Sequence of chain 1.C:
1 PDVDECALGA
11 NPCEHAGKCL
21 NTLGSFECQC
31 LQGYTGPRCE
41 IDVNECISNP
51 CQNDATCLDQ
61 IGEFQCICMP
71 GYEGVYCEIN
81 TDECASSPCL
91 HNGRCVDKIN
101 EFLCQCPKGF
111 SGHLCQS

A protein and the small-molecule ligand that binds it are described below.
Small molecule (SMILES): OC[C@H]1O[C@@H](O)[C@H](O)[C@@H](O)[C@@H]1O

Binding-site contacts:
Ligand atom O3 contacts residue GLU83 of chain 1.C at 3.0 Å (salt-bridge).
Ligand atom C1 contacts residue SER86 of chain 1.C at 1.4 Å.
Ligand atom C4 contacts residue GLU83 of chain 1.C at 4.4 Å.
Ligand atom O5 contacts residue PRO88 of chain 1.C at 4.1 Å.
Ligand atom C2 contacts residue GLU83 of chain 1.C at 3.1 Å.
Ligand atom C2 contacts residue SER86 of chain 1.C at 2.4 Å.
Ligand atom O2 contacts residue ALA85 of chain 1.C at 4.3 Å.
Ligand atom C5 contacts residue SER86 of chain 1.C at 3.6 Å.
Ligand atom C3 contacts residue GLU83 of chain 1.C at 3.7 Å.
Ligand atom O2 contacts residue SER86 of chain 1.C at 3.0 Å (h-bond).
Ligand atom C1 contacts residue GLU83 of chain 1.C at 4.4 Å.
Ligand atom O3 contacts residue PHE102 of chain 1.C at 4.1 Å.
Ligand atom C3 contacts residue SER86 of chain 1.C at 3.7 Å.
Ligand atom O2 contacts residue GLU83 of chain 1.C at 3.4 Å (salt-bridge).
Ligand atom O4 contacts residue PHE102 of chain 1.C at 3.9 Å.
Ligand atom C4 contacts residue PHE102 of chain 1.C at 3.8 Å (hydrophobic).
Ligand atom C4 contacts residue SER86 of chain 1.C at 4.1 Å.
Ligand atom O2 contacts residue ASP82 of chain 1.C at 4.4 Å.
Ligand atom O5 contacts residue SER86 of chain 1.C at 2.3 Å (h-bond).